The small molecule below binds the protein below.
Small molecule (SMILES): CC(=O)N[C@@H]1[C@@H](O)[C@H](O)[C@@H](CO)O[C@H]1O

Binding-site contacts:
Ligand atom N2 contacts residue ASN153 of chain 9.C at 2.9 Å (h-bond).
Ligand atom C4 contacts residue ASN153 of chain 9.C at 4.2 Å.
Ligand atom C6 contacts residue HIS158 of chain 9.C at 3.7 Å.
Ligand atom C7 contacts residue ASN153 of chain 9.C at 3.6 Å.
Ligand atom C6 contacts residue LYS157 of chain 9.C at 3.6 Å.
Ligand atom C1 contacts residue HIS158 of chain 9.C at 4.1 Å.
Ligand atom C3 contacts residue HIS149 of chain 9.C at 4.3 Å.
Ligand atom C5 contacts residue HIS149 of chain 9.C at 4.2 Å.
Ligand atom O7 contacts residue TRP101 of chain 9.A at 3.8 Å.
Ligand atom C1 contacts residue HIS149 of chain 9.C at 3.4 Å.
Ligand atom O5 contacts residue HIS158 of chain 9.C at 3.1 Å.
Ligand atom C5 contacts residue HIS158 of chain 9.C at 4.0 Å.
Ligand atom O7 contacts residue GLY102 of chain 9.A at 3.0 Å (h-bond).
Ligand atom C4 contacts residue HIS149 of chain 9.C at 4.0 Å.
Ligand atom C8 contacts residue ASN153 of chain 9.C at 4.0 Å.
Ligand atom O5 contacts residue THR155 of chain 9.C at 4.5 Å.
Ligand atom C8 contacts residue HIS149 of chain 9.C at 3.7 Å.
Ligand atom C7 contacts residue GLY102 of chain 9.A at 4.1 Å.
Ligand atom C2 contacts residue HIS149 of chain 9.C at 3.6 Å.
Ligand atom C5 contacts residue ASN153 of chain 9.C at 3.7 Å.
Ligand atom C7 contacts residue HIS149 of chain 9.C at 4.3 Å.
Ligand atom C1 contacts residue ASN153 of chain 9.C at 1.4 Å.
Ligand atom O5 contacts residue ASN153 of chain 9.C at 2.4 Å (h-bond).
Ligand atom N2 contacts residue HIS149 of chain 9.C at 4.2 Å.
Ligand atom C3 contacts residue ASN153 of chain 9.C at 3.8 Å.
Ligand atom O4 contacts residue LYS157 of chain 9.C at 4.5 Å.
Ligand atom C5 contacts residue LYS157 of chain 9.C at 3.9 Å.
Ligand atom O6 contacts residue LYS157 of chain 9.C at 3.2 Å (salt-bridge).
Ligand atom C1 contacts residue THR155 of chain 9.C at 3.8 Å.
Ligand atom C8 contacts residue TRP101 of chain 9.A at 4.4 Å (hydrophobic).
Ligand atom O5 contacts residue HIS149 of chain 9.C at 3.5 Å.
Ligand atom O7 contacts residue ASN153 of chain 9.C at 4.5 Å.
Ligand atom O3 contacts residue HIS149 of chain 9.C at 4.0 Å.
Ligand atom C2 contacts residue ASN153 of chain 9.C at 2.5 Å.

Sequence of chain 9.C:
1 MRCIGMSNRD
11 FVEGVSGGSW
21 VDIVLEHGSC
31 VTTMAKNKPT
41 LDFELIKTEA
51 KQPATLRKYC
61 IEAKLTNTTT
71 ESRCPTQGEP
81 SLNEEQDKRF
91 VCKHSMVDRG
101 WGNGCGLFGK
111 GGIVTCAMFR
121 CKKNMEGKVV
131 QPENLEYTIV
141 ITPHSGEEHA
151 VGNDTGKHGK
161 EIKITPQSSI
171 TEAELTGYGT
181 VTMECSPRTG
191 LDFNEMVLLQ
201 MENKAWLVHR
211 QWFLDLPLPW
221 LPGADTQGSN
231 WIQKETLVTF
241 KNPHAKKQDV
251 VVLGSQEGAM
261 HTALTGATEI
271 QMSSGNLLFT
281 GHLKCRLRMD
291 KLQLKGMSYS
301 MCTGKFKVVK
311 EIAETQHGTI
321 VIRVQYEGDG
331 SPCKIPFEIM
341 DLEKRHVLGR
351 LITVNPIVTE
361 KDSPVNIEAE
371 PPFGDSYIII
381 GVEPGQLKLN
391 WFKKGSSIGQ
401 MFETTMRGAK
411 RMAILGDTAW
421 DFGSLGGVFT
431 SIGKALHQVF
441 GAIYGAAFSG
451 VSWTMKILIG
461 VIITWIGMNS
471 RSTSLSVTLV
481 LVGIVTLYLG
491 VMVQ

Sequence of chain 9.A:
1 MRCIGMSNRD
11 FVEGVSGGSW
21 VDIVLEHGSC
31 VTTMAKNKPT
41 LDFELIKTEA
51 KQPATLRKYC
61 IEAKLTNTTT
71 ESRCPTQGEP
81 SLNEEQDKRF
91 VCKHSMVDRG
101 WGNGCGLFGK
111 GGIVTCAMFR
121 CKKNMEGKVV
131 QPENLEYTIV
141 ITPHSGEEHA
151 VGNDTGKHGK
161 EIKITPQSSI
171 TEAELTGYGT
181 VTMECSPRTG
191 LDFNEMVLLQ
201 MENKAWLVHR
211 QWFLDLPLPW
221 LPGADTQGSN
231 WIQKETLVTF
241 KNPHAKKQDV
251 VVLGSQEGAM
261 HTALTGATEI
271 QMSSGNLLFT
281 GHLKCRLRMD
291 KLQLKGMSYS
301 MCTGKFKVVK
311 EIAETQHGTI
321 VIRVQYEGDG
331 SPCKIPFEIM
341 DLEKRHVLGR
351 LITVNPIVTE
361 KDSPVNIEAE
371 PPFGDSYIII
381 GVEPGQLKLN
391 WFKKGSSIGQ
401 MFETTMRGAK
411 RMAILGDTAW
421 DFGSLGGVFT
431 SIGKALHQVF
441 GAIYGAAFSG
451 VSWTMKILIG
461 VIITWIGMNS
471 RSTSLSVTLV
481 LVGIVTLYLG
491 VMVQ